The protein below binds the small molecule below.
Small molecule (SMILES): O=C(NO)c1ccccc1O

Sequence of chain 1.A:
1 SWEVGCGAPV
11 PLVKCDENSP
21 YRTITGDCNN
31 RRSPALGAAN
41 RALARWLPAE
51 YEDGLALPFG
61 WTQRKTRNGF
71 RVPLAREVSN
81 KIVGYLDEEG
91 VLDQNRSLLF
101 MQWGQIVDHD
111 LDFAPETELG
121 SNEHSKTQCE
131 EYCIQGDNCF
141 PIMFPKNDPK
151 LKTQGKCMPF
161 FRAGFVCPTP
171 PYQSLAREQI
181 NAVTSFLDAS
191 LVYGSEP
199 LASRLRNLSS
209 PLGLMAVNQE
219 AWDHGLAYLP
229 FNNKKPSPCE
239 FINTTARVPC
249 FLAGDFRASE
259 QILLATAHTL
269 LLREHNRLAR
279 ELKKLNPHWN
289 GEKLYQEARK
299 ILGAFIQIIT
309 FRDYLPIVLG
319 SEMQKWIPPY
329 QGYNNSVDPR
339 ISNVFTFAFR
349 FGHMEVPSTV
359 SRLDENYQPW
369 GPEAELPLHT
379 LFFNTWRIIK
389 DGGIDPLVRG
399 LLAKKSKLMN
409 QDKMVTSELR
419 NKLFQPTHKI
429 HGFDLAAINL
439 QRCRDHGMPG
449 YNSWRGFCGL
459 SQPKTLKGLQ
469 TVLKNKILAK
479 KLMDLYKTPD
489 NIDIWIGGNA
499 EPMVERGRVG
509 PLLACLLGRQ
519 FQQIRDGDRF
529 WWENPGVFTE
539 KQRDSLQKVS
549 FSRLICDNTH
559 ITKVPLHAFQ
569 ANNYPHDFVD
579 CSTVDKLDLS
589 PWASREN

Binding-site contacts:
Ligand atom C7 contacts residue HEM1 of chain 1.P at 3.3 Å.
Ligand atom C7 contacts residue GLU258 of chain 1.A at 4.3 Å.
Ligand atom C2 contacts residue ARG255 of chain 1.A at 3.6 Å.
Ligand atom N8 contacts residue HEM1 of chain 1.P at 2.9 Å (h-bond).
Ligand atom O6 contacts residue PHE381 of chain 1.A at 4.2 Å.
Ligand atom O6 contacts residue ARG255 of chain 1.A at 4.2 Å.
Ligand atom C4 contacts residue HEM1 of chain 1.P at 3.9 Å.
Ligand atom O7 contacts residue ARG255 of chain 1.A at 3.9 Å.
Ligand atom C3 contacts residue ARG255 of chain 1.A at 4.2 Å.
Ligand atom C3 contacts residue HEM1 of chain 1.P at 3.2 Å.
Ligand atom O6 contacts residue HEM1 of chain 1.P at 4.1 Å.
Ligand atom O7 contacts residue HEM1 of chain 1.P at 3.6 Å.
Ligand atom O9 contacts residue HIS109 of chain 1.A at 2.5 Å (h-bond).
Ligand atom C1 contacts residue HEM1 of chain 1.P at 3.4 Å.
Ligand atom N8 contacts residue ARG255 of chain 1.A at 3.9 Å.
Ligand atom O7 contacts residue HIS109 of chain 1.A at 4.0 Å.
Ligand atom C2 contacts residue HEM1 of chain 1.P at 3.1 Å.
Ligand atom O9 contacts residue HEM1 of chain 1.P at 2.9 Å (h-bond).
Ligand atom C7 contacts residue GLN105 of chain 1.A at 4.4 Å.
Ligand atom O6 contacts residue GLU258 of chain 1.A at 3.4 Å.
Ligand atom C5 contacts residue HEM1 of chain 1.P at 4.2 Å.
Ligand atom C5 contacts residue ARG255 of chain 1.A at 4.2 Å.
Ligand atom C6 contacts residue ARG255 of chain 1.A at 3.8 Å.
Ligand atom C7 contacts residue HIS109 of chain 1.A at 3.9 Å.
Ligand atom N8 contacts residue HIS109 of chain 1.A at 3.1 Å (h-bond).
Ligand atom C7 contacts residue ARG255 of chain 1.A at 3.7 Å.
Ligand atom C4 contacts residue PHE113 of chain 1.A at 4.2 Å (hydrophobic).
Ligand atom O7 contacts residue GLU258 of chain 1.A at 3.2 Å.
Ligand atom C3 contacts residue PHE113 of chain 1.A at 3.8 Å (hydrophobic).
Ligand atom O7 contacts residue GLN105 of chain 1.A at 3.9 Å.
Ligand atom C6 contacts residue GLU258 of chain 1.A at 4.5 Å.
Ligand atom N8 contacts residue GLN105 of chain 1.A at 4.1 Å.
Ligand atom O9 contacts residue GLN105 of chain 1.A at 3.0 Å (h-bond).
Ligand atom C6 contacts residue HEM1 of chain 1.P at 3.8 Å.
Ligand atom C1 contacts residue ARG255 of chain 1.A at 3.6 Å.